Binding-site contacts:
Ligand atom CAJ contacts residue ASP225 of chain 1.A at 3.4 Å.
Ligand atom CAH contacts residue ASP225 of chain 1.A at 4.0 Å.
Ligand atom CAY contacts residue ARG83 of chain 1.D at 4.0 Å.
Ligand atom OAD contacts residue ASP225 of chain 1.A at 3.5 Å (salt-bridge).
Ligand atom OAB contacts residue LYS221 of chain 1.A at 3.3 Å.
Ligand atom CAP contacts residue PHE220 of chain 1.A at 2.8 Å (hydrophobic).
Ligand atom CAS contacts residue ARG83 of chain 1.D at 2.9 Å.
Ligand atom CAA contacts residue ASP225 of chain 1.A at 3.1 Å.
Ligand atom CAB contacts residue ARG83 of chain 1.D at 3.8 Å.
Ligand atom CAE contacts residue ASP225 of chain 1.A at 3.7 Å.
Ligand atom OAE contacts residue ASP225 of chain 1.A at 4.1 Å.
Ligand atom CAQ contacts residue LYS221 of chain 1.A at 4.3 Å.
Ligand atom CAL contacts residue ARG83 of chain 1.D at 3.7 Å.
Ligand atom CAI contacts residue ASP225 of chain 1.A at 3.3 Å.
Ligand atom CAR contacts residue TRP86 of chain 1.D at 2.6 Å (hydrophobic).
Ligand atom CAO contacts residue LEU217 of chain 1.A at 4.2 Å (hydrophobic).
Ligand atom OAA contacts residue ASP225 of chain 1.A at 3.6 Å (salt-bridge).
Ligand atom CAE contacts residue ARG83 of chain 1.D at 3.8 Å.
Ligand atom CAS contacts residue LEU214 of chain 1.D at 4.3 Å (hydrophobic).
Ligand atom CAB contacts residue ASP225 of chain 1.A at 3.0 Å.
Ligand atom CAQ contacts residue LEU214 of chain 1.D at 4.2 Å (hydrophobic).
Ligand atom CAS contacts residue TRP86 of chain 1.D at 3.5 Å (hydrophobic).
Ligand atom CAN contacts residue LEU214 of chain 1.D at 3.9 Å (hydrophobic).
Ligand atom CAD contacts residue SER120 of chain 1.A at 4.0 Å.
Ligand atom CAM contacts residue TRP86 of chain 1.D at 3.7 Å (hydrophobic).
Ligand atom OAA contacts residue ALA121 of chain 1.A at 4.1 Å.
Ligand atom CAG contacts residue LYS221 of chain 1.A at 4.3 Å.
Ligand atom CAO contacts residue PHE220 of chain 1.A at 4.1 Å (hydrophobic).
Ligand atom CAH contacts residue ALA121 of chain 1.A at 4.1 Å (hydrophobic).
Ligand atom CAD contacts residue ASP225 of chain 1.A at 3.7 Å.
Ligand atom OAC contacts residue SER120 of chain 1.A at 3.0 Å (h-bond).
Ligand atom CAA contacts residue ARG83 of chain 1.D at 4.2 Å.
Ligand atom CAQ contacts residue LEU217 of chain 1.A at 3.5 Å (hydrophobic).
Ligand atom CAR contacts residue ARG83 of chain 1.D at 3.4 Å.
Ligand atom CAP contacts residue LEU217 of chain 1.A at 4.0 Å (hydrophobic).
Ligand atom CAM contacts residue LEU214 of chain 1.D at 3.4 Å (hydrophobic).
Ligand atom CAL contacts residue TRP86 of chain 1.D at 3.4 Å (hydrophobic).
Ligand atom CAC contacts residue ASP225 of chain 1.A at 3.3 Å.
Ligand atom CAX contacts residue ARG83 of chain 1.D at 4.0 Å.
Ligand atom CAP contacts residue LYS221 of chain 1.A at 4.3 Å.

Sequence of chain 1.D:
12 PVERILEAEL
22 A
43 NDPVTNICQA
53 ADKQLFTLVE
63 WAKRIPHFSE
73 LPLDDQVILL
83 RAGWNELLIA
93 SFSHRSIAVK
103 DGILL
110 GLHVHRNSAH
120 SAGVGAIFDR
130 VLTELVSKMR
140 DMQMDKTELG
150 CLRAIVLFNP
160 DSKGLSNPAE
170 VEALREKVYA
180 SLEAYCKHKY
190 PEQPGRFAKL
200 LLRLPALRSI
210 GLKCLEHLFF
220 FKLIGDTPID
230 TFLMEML

This protein binds this small molecule.
Small molecule (SMILES): Cc1cc2c(cc1-c1cc3cc(C(=O)O)c(=O)oc3cc1O)C(C)(C)CCC2(C)C

Sequence of chain 1.A:
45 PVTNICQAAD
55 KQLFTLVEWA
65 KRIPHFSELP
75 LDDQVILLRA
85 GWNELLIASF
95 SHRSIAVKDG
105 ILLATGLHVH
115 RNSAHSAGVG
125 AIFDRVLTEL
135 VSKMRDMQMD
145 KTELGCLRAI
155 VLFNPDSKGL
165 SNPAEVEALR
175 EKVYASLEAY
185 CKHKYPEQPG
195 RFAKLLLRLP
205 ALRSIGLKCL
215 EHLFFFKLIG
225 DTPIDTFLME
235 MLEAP